Sequence of chain 1.E:
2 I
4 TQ

Sequence of chain 1.B:
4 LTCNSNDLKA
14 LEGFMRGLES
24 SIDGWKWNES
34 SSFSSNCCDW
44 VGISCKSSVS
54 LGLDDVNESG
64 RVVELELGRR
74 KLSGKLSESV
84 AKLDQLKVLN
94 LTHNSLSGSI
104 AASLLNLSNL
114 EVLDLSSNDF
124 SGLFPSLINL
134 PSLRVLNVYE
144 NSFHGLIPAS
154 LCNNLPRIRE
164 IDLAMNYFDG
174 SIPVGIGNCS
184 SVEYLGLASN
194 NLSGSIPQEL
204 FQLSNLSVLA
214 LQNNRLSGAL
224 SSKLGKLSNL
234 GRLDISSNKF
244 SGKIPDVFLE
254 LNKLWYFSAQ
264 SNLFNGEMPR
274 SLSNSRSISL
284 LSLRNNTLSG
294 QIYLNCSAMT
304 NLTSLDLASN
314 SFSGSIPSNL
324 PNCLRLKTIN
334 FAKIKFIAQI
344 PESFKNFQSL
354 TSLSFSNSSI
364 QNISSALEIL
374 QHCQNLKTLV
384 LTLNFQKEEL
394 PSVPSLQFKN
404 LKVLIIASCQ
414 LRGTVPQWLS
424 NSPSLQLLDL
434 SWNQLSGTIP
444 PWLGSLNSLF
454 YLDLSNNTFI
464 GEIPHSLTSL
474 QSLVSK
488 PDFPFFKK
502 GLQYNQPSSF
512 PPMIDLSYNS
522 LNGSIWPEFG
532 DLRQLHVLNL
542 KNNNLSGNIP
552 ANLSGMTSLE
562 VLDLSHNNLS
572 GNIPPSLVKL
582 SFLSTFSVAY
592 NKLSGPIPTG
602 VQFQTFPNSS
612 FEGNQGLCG

Binding-site contacts:
Ligand atom C8 contacts residue LYS336 of chain 1.B at 3.5 Å.
Ligand atom C1 contacts residue LEU386 of chain 1.B at 4.2 Å (hydrophobic).
Ligand atom O7 contacts residue LYS336 of chain 1.B at 3.3 Å (salt-bridge).
Ligand atom C8 contacts residue THR4 of chain 1.E at 3.3 Å.
Ligand atom O5 contacts residue ASN360 of chain 1.B at 2.3 Å (h-bond).
Ligand atom C8 contacts residue TYS3 of chain 1.E at 3.7 Å.
Ligand atom C3 contacts residue TYS1 of chain 1.E at 4.2 Å.
Ligand atom C4 contacts residue LYS336 of chain 1.B at 4.2 Å.
Ligand atom C5 contacts residue ASN360 of chain 1.B at 3.6 Å.
Ligand atom C2 contacts residue LEU386 of chain 1.B at 4.1 Å (hydrophobic).
Ligand atom C3 contacts residue LEU386 of chain 1.B at 4.3 Å (hydrophobic).
Ligand atom N2 contacts residue ASN360 of chain 1.B at 2.8 Å (h-bond).
Ligand atom C8 contacts residue ASN360 of chain 1.B at 3.5 Å.
Ligand atom C7 contacts residue TYS3 of chain 1.E at 4.0 Å.
Ligand atom O3 contacts residue LEU386 of chain 1.B at 4.5 Å.
Ligand atom N2 contacts residue LYS336 of chain 1.B at 4.2 Å.
Ligand atom C3 contacts residue ASN360 of chain 1.B at 3.7 Å.
Ligand atom O7 contacts residue TYS3 of chain 1.E at 3.7 Å.
Ligand atom C4 contacts residue ASN360 of chain 1.B at 4.1 Å.
Ligand atom C7 contacts residue LYS336 of chain 1.B at 3.5 Å.
Ligand atom C1 contacts residue LYS338 of chain 1.B at 3.4 Å.
Ligand atom C2 contacts residue ASN360 of chain 1.B at 2.4 Å.
Ligand atom O7 contacts residue ASN360 of chain 1.B at 4.5 Å.
Ligand atom C7 contacts residue ASN360 of chain 1.B at 3.7 Å.
Ligand atom N2 contacts residue LEU386 of chain 1.B at 3.3 Å.
Ligand atom C8 contacts residue SER359 of chain 1.B at 3.9 Å.
Ligand atom O6 contacts residue ASN360 of chain 1.B at 4.2 Å.
Ligand atom O3 contacts residue TYS1 of chain 1.E at 3.8 Å.
Ligand atom O3 contacts residue TYS3 of chain 1.E at 4.4 Å.
Ligand atom C2 contacts residue LYS336 of chain 1.B at 4.1 Å.
Ligand atom C1 contacts residue ASN360 of chain 1.B at 1.4 Å.
Ligand atom O6 contacts residue LYS338 of chain 1.B at 3.6 Å (salt-bridge).
Ligand atom C7 contacts residue LEU386 of chain 1.B at 4.3 Å (hydrophobic).
Ligand atom O5 contacts residue LYS338 of chain 1.B at 3.2 Å (salt-bridge).

A small-molecule ligand and the protein it binds are described below.
Small molecule (SMILES): CC(=O)N[C@@H]1[C@@H](O)[C@H](O)[C@@H](CO)O[C@H]1O